Sequence of chain 1.E:
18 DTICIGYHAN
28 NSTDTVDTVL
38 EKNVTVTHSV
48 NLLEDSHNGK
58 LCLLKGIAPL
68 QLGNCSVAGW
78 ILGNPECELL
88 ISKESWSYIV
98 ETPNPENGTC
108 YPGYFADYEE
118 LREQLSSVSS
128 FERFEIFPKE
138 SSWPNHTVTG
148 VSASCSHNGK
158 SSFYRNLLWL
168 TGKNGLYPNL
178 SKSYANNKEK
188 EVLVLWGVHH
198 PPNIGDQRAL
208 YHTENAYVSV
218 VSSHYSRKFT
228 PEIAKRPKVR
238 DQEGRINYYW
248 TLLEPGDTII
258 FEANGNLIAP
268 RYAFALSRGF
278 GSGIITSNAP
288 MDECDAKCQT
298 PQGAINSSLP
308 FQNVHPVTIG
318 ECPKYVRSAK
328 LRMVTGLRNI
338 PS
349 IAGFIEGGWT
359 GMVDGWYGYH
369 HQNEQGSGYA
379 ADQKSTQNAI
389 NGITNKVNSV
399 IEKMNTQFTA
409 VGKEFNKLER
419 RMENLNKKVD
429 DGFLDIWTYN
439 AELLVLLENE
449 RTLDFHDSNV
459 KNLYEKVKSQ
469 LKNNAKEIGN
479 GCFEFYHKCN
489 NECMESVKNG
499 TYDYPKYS

Binding-site contacts:
Ligand atom C7 contacts residue ASN142 of chain 1.E at 4.1 Å.
Ligand atom O5 contacts residue ASN142 of chain 1.E at 2.4 Å (h-bond).
Ligand atom C5 contacts residue ASN142 of chain 1.E at 3.7 Å.
Ligand atom C1 contacts residue ASN142 of chain 1.E at 1.4 Å.
Ligand atom C3 contacts residue ASN142 of chain 1.E at 3.8 Å.
Ligand atom O6 contacts residue ASN142 of chain 1.E at 4.2 Å.
Ligand atom C2 contacts residue ASN142 of chain 1.E at 2.5 Å.
Ligand atom O5 contacts residue PRO141 of chain 1.E at 4.0 Å.
Ligand atom C4 contacts residue ASN142 of chain 1.E at 4.3 Å.
Ligand atom C6 contacts residue PRO141 of chain 1.E at 4.3 Å (hydrophobic).
Ligand atom C6 contacts residue ASN142 of chain 1.E at 4.4 Å.
Ligand atom N2 contacts residue ASN142 of chain 1.E at 2.9 Å (h-bond).

The protein below binds the small molecule below.
Small molecule (SMILES): CC(=O)N[C@@H]1[C@@H](O)[C@H](O)[C@@H](CO)O[C@H]1O